The protein below binds the small molecule below.
Small molecule (SMILES): CC(=O)N[C@@H]1[C@@H](O)[C@H](O)[C@@H](CO)O[C@H]1O

Sequence of chain 1.C:
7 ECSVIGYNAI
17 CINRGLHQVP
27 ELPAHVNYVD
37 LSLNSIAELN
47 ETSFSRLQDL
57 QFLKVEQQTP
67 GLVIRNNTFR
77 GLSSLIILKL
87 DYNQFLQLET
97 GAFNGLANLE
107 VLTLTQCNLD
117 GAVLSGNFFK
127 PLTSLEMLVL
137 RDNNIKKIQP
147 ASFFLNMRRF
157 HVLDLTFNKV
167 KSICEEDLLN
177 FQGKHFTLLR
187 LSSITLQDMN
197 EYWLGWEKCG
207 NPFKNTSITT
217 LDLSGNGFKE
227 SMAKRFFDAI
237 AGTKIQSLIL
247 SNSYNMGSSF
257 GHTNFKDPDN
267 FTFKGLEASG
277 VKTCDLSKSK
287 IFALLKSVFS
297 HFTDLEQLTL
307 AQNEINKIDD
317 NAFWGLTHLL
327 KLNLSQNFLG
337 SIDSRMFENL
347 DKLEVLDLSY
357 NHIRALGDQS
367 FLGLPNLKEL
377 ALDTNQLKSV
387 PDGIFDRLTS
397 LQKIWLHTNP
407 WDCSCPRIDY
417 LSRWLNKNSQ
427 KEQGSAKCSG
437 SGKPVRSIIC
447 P

Binding-site contacts:
Ligand atom O5 contacts residue GLY179 of chain 1.C at 3.7 Å.
Ligand atom C8 contacts residue ASN211 of chain 1.C at 4.3 Å.
Ligand atom C2 contacts residue ASN211 of chain 1.C at 2.6 Å.
Ligand atom O7 contacts residue ASN211 of chain 1.C at 3.2 Å (h-bond).
Ligand atom C4 contacts residue ASN211 of chain 1.C at 4.3 Å.
Ligand atom C1 contacts residue GLY179 of chain 1.C at 4.4 Å.
Ligand atom C7 contacts residue ASN211 of chain 1.C at 3.4 Å.
Ligand atom C6 contacts residue GLY179 of chain 1.C at 4.3 Å.
Ligand atom O5 contacts residue ASN211 of chain 1.C at 2.4 Å (h-bond).
Ligand atom C3 contacts residue ASN211 of chain 1.C at 4.0 Å.
Ligand atom C5 contacts residue ASN211 of chain 1.C at 3.7 Å.
Ligand atom C1 contacts residue ASN211 of chain 1.C at 1.5 Å.
Ligand atom N2 contacts residue ASN211 of chain 1.C at 3.1 Å (h-bond).